Binding-site contacts:
Ligand atom C2 contacts residue ARG79 of chain 8.C at 3.5 Å.
Ligand atom O5 contacts residue ARG76 of chain 8.C at 4.2 Å.
Ligand atom C4 contacts residue TRP59 of chain 8.C at 3.8 Å (hydrophobic).
Ligand atom O5 contacts residue ARG79 of chain 8.C at 4.1 Å.
Ligand atom C1 contacts residue GLU54 of chain 8.C at 3.9 Å.
Ligand atom O6 contacts residue TRP59 of chain 8.C at 3.9 Å.
Ligand atom C3 contacts residue TRP59 of chain 8.C at 3.7 Å (hydrophobic).
Ligand atom C3 contacts residue GLU54 of chain 8.C at 3.7 Å.
Ligand atom C2 contacts residue TRP59 of chain 8.C at 4.1 Å (hydrophobic).
Ligand atom C2 contacts residue GLU54 of chain 8.C at 4.1 Å.
Ligand atom C1 contacts residue ARG79 of chain 8.C at 3.3 Å.
Ligand atom C4 contacts residue GLU54 of chain 8.C at 3.8 Å.
Ligand atom O5 contacts residue GLU54 of chain 8.C at 3.8 Å.
Ligand atom C1 contacts residue TRP59 of chain 8.C at 4.2 Å (hydrophobic).
Ligand atom O6 contacts residue GLU54 of chain 8.C at 2.9 Å (salt-bridge).

A protein and the small-molecule ligand that binds it are described below.
Small molecule (SMILES): C[C@@H](O)[C@@H](C)O

Sequence of chain 8.C:
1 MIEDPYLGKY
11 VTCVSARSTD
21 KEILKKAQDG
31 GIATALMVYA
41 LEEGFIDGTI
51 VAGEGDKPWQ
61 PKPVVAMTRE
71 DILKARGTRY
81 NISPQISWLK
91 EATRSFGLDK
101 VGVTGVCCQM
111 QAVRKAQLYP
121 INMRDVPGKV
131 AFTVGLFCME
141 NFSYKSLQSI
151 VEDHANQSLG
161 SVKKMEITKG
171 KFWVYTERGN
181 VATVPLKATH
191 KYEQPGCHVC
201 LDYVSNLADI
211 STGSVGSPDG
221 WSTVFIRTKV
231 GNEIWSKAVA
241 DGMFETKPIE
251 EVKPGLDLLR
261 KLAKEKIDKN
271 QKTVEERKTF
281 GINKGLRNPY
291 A